Binding-site contacts:
Ligand atom N17 contacts residue CYS80 of chain 1.A at 3.6 Å.
Ligand atom C34 contacts residue ARG83 of chain 1.A at 3.4 Å.
Ligand atom O33 contacts residue GLU138 of chain 1.A at 3.6 Å.
Ligand atom O33 contacts residue LEU128 of chain 1.A at 3.7 Å.
Ligand atom N32 contacts residue LEU128 of chain 1.A at 3.4 Å.
Ligand atom C01 contacts residue CYS80 of chain 1.A at 3.6 Å (hydrophobic).
Ligand atom C23 contacts residue ILE121 of chain 1.A at 3.8 Å (hydrophobic).
Ligand atom C04 contacts residue CYS80 of chain 1.A at 3.8 Å (hydrophobic).
Ligand atom C23 contacts residue ALA87 of chain 1.A at 3.4 Å (hydrophobic).
Ligand atom C38 contacts residue VAL134 of chain 1.A at 3.5 Å (hydrophobic).
Ligand atom O35 contacts residue ARG83 of chain 1.A at 3.4 Å (salt-bridge).
Ligand atom C26 contacts residue ALA87 of chain 1.A at 3.8 Å (hydrophobic).
Ligand atom C24 contacts residue ILE121 of chain 1.A at 3.9 Å (hydrophobic).
Ligand atom C18 contacts residue SER84 of chain 1.A at 3.5 Å.
Ligand atom C01 contacts residue HIS244 of chain 1.A at 3.6 Å.
Ligand atom N36 contacts residue ARG83 of chain 1.A at 2.9 Å (salt-bridge).
Ligand atom C02 contacts residue CYS80 of chain 1.A at 3.8 Å (hydrophobic).
Ligand atom C24 contacts residue ARG83 of chain 1.A at 3.8 Å.
Ligand atom C31 contacts residue ARG83 of chain 1.A at 3.5 Å.
Ligand atom C24 contacts residue SER84 of chain 1.A at 3.7 Å.
Ligand atom C05 contacts residue CYS80 of chain 1.A at 3.5 Å (hydrophobic).
Ligand atom C27 contacts residue MET124 of chain 1.A at 3.4 Å (hydrophobic).
Ligand atom C29 contacts residue ARG83 of chain 1.A at 3.8 Å.
Ligand atom C28 contacts residue PHE21 of chain 1.A at 3.6 Å (hydrophobic).
Ligand atom C39 contacts residue ILE76 of chain 1.A at 3.8 Å (hydrophobic).
Ligand atom C09 contacts residue ILE136 of chain 1.A at 3.4 Å (hydrophobic).
Ligand atom O35 contacts residue SER137 of chain 1.A at 3.7 Å.
Ligand atom O35 contacts residue GLU138 of chain 1.A at 3.0 Å (salt-bridge).
Ligand atom C38 contacts residue LEU148 of chain 1.A at 3.8 Å (hydrophobic).
Ligand atom C23 contacts residue ARG83 of chain 1.A at 4.0 Å.
Ligand atom C38 contacts residue MET159 of chain 1.A at 3.6 Å (hydrophobic).
Ligand atom C28 contacts residue MET124 of chain 1.A at 3.5 Å (hydrophobic).
Ligand atom C30 contacts residue ARG83 of chain 1.A at 3.4 Å.
Ligand atom C34 contacts residue GLU138 of chain 1.A at 3.6 Å.
Ligand atom O16 contacts residue ARG83 of chain 1.A at 3.6 Å.
Ligand atom C26 contacts residue MET124 of chain 1.A at 3.9 Å (hydrophobic).
Ligand atom C25 contacts residue ARG83 of chain 1.A at 3.7 Å.
Ligand atom C03 contacts residue CYS80 of chain 1.A at 3.5 Å (hydrophobic).
Ligand atom C39 contacts residue MET143 of chain 1.A at 3.8 Å (hydrophobic).
Ligand atom C18 contacts residue CYS80 of chain 1.A at 3.7 Å (hydrophobic).

A small-molecule ligand and the protein it binds are described below.
Small molecule (SMILES): CCCCc1nc(C(C)C)c(CC(=O)OCC)c(=O)n1Cc1ccc(-c2ccccc2-c2noc(=O)[nH]2)cc1

Sequence of chain 1.A:
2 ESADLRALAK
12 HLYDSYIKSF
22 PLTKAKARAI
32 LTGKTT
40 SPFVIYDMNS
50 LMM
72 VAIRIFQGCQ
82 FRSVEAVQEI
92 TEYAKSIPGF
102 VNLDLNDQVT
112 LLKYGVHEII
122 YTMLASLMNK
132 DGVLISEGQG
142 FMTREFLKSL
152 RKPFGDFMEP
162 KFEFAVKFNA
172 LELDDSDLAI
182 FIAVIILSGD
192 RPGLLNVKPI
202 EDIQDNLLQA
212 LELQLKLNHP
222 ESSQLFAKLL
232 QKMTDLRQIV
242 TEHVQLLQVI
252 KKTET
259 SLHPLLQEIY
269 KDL